Sequence of chain 1.A:
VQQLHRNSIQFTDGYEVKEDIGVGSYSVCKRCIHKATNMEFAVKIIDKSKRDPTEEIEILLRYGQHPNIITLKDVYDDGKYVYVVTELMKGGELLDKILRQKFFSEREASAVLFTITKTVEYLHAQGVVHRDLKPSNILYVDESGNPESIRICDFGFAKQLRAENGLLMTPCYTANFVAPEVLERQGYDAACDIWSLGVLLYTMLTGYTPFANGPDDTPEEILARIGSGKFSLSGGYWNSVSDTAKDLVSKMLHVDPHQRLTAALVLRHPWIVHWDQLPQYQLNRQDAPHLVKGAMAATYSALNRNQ

Binding-site contacts:
Ligand atom N05 contacts residue CYS38 of chain 1.A at 3.7 Å.
Ligand atom O14 contacts residue CYS38 of chain 1.A at 3.0 Å (h-bond).
Ligand atom C13 contacts residue CYS38 of chain 1.A at 3.3 Å (hydrophobic).
Ligand atom C27 contacts residue THR95 of chain 1.A at 3.5 Å.
Ligand atom C17 contacts residue SER36 of chain 1.A at 2.9 Å.
Ligand atom C16 contacts residue VAL32 of chain 1.A at 3.7 Å (hydrophobic).
Ligand atom C17 contacts residue GLY31 of chain 1.A at 3.7 Å.
Ligand atom C27 contacts residue LEU69 of chain 1.A at 3.5 Å (hydrophobic).
Ligand atom N32 contacts residue MET98 of chain 1.A at 2.9 Å (h-bond).
Ligand atom O19 contacts residue ASP163 of chain 1.A at 3.5 Å (salt-bridge).
Ligand atom O09 contacts residue ILE30 of chain 1.A at 3.1 Å (h-bond).
Ligand atom C28 contacts residue THR95 of chain 1.A at 3.5 Å.
Ligand atom C08 contacts residue ILE30 of chain 1.A at 3.1 Å (hydrophobic).
Ligand atom C10 contacts residue CYS38 of chain 1.A at 2.9 Å (hydrophobic).
Ligand atom C25 contacts residue ILE79 of chain 1.A at 3.4 Å (hydrophobic).
Ligand atom C28 contacts residue VAL93 of chain 1.A at 3.6 Å (hydrophobic).
Ligand atom C06 contacts residue ILE30 of chain 1.A at 3.5 Å (hydrophobic).
Ligand atom C17 contacts residue VAL32 of chain 1.A at 3.6 Å (hydrophobic).
Ligand atom N01 contacts residue THR95 of chain 1.A at 2.9 Å (h-bond).
Ligand atom C28 contacts residue LYS53 of chain 1.A at 3.3 Å.
Ligand atom C11 contacts residue CYS38 of chain 1.A at 1.9 Å (hydrophobic).
Ligand atom N30 contacts residue ILE30 of chain 1.A at 3.5 Å.
Ligand atom C03 contacts residue ALA51 of chain 1.A at 3.7 Å (hydrophobic).
Ligand atom C17 contacts residue VAL37 of chain 1.A at 3.5 Å (hydrophobic).
Ligand atom C17 contacts residue GLY33 of chain 1.A at 3.5 Å.
Ligand atom C26 contacts residue THR95 of chain 1.A at 3.5 Å.
Ligand atom C24 contacts residue CYS162 of chain 1.A at 3.1 Å (hydrophobic).
Ligand atom C02 contacts residue ALA51 of chain 1.A at 3.3 Å (hydrophobic).
Ligand atom C18 contacts residue LYS53 of chain 1.A at 3.6 Å.
Ligand atom C18 contacts residue SER36 of chain 1.A at 2.9 Å.
Ligand atom O09 contacts residue GLY31 of chain 1.A at 3.4 Å.
Ligand atom C31 contacts residue MET98 of chain 1.A at 3.6 Å (hydrophobic).
Ligand atom N01 contacts residue ALA51 of chain 1.A at 3.2 Å.
Ligand atom N01 contacts residue GLU96 of chain 1.A at 2.7 Å (salt-bridge).
Ligand atom C27 contacts residue VAL93 of chain 1.A at 3.4 Å (hydrophobic).
Ligand atom C25 contacts residue CYS162 of chain 1.A at 3.1 Å (hydrophobic).
Ligand atom C12 contacts residue CYS38 of chain 1.A at 2.9 Å (hydrophobic).
Ligand atom C24 contacts residue ILE79 of chain 1.A at 3.5 Å (hydrophobic).
Ligand atom N21 contacts residue ASP163 of chain 1.A at 3.7 Å.
Ligand atom C29 contacts residue THR95 of chain 1.A at 3.6 Å.

The small molecule below binds the protein below.
Small molecule (SMILES): Cc1ccc(-c2c(C[C@@H](C#N)C(=O)OC(C)(C)C)n(CCCO)c3ncnc(N)c23)cc1